Sequence of chain 1.A:
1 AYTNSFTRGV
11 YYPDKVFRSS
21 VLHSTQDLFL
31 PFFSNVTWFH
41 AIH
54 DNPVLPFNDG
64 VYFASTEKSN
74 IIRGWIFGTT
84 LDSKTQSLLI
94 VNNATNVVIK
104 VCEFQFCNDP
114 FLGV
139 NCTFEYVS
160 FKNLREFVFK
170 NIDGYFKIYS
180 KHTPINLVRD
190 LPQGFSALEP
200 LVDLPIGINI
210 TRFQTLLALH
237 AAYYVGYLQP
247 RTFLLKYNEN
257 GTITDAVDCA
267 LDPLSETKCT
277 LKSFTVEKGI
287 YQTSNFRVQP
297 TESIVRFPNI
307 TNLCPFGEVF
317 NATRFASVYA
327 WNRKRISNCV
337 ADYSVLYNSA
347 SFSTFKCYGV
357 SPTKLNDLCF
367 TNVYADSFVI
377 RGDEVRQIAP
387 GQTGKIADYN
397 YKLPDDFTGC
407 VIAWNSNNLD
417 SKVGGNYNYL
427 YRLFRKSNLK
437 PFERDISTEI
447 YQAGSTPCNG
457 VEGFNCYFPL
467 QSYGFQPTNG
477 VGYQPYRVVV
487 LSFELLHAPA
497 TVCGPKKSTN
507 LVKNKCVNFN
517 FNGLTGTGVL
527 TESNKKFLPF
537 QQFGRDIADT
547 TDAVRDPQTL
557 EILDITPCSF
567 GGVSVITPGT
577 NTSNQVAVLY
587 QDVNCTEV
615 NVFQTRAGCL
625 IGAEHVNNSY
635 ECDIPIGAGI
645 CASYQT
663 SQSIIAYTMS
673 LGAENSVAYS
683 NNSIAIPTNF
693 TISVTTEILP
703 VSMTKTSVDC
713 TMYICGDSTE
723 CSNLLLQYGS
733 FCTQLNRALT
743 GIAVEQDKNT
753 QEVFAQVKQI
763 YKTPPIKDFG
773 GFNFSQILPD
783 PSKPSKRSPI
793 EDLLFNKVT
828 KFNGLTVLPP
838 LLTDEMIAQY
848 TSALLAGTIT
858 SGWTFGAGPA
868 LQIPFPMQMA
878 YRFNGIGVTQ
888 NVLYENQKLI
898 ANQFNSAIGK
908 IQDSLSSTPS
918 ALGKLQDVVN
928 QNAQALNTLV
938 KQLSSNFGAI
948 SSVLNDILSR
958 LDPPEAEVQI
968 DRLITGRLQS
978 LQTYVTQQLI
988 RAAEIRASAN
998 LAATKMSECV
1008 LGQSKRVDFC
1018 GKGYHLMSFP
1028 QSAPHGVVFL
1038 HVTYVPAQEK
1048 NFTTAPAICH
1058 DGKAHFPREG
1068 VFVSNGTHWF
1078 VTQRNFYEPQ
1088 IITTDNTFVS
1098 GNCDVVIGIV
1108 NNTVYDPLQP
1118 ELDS

Sequence of chain 1.C:
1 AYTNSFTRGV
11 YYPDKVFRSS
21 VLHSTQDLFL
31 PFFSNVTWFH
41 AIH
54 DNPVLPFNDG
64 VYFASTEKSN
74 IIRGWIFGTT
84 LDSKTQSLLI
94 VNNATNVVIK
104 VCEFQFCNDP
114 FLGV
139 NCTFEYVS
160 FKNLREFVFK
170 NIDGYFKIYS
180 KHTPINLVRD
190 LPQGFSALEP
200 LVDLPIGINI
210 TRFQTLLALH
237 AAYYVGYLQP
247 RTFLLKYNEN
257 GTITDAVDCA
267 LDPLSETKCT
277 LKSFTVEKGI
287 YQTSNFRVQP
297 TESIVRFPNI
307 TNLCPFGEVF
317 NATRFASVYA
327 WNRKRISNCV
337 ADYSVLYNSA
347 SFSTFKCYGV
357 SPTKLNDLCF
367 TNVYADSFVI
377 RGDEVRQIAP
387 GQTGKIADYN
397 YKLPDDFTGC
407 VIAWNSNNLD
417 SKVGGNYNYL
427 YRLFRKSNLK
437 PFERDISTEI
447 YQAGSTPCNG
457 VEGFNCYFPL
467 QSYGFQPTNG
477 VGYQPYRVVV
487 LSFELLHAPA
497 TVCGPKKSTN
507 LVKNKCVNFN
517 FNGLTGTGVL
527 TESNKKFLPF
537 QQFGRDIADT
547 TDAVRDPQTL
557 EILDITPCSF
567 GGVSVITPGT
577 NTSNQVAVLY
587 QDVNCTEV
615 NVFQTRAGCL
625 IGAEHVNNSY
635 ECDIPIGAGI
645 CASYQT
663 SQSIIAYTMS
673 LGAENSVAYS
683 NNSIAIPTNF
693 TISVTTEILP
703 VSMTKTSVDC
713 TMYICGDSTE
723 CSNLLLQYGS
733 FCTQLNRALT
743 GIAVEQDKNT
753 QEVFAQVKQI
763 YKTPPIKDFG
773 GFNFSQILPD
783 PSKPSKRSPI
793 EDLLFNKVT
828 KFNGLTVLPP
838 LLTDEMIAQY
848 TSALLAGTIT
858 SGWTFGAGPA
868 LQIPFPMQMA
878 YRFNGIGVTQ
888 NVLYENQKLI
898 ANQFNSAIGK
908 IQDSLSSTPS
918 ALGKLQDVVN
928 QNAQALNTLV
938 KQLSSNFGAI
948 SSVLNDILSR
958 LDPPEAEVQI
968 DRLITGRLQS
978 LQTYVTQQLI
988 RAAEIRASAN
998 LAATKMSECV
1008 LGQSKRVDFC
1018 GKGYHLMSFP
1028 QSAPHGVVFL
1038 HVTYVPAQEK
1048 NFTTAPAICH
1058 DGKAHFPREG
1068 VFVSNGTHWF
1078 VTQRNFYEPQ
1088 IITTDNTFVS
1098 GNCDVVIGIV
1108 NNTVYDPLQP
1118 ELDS

This small molecule binds to this protein.
Small molecule (SMILES): CC(=O)N[C@@H]1[C@@H](O)[C@H](O)[C@@H](CO)O[C@H]1O

Binding-site contacts:
Ligand atom C8 contacts residue GLY1105 of chain 1.C at 3.5 Å.
Ligand atom O7 contacts residue ILE1104 of chain 1.C at 4.1 Å.
Ligand atom O7 contacts residue ASN683 of chain 1.C at 3.6 Å.
Ligand atom C5 contacts residue ASN683 of chain 1.C at 3.7 Å.
Ligand atom O5 contacts residue ASN683 of chain 1.C at 2.5 Å (h-bond).
Ligand atom C8 contacts residue ILE1104 of chain 1.C at 4.2 Å (hydrophobic).
Ligand atom C1 contacts residue ASN683 of chain 1.C at 1.4 Å.
Ligand atom C3 contacts residue ASN683 of chain 1.C at 3.7 Å.
Ligand atom C1 contacts residue ASP770 of chain 1.A at 4.5 Å.
Ligand atom N2 contacts residue ASN683 of chain 1.C at 2.8 Å (h-bond).
Ligand atom C2 contacts residue ASN683 of chain 1.C at 2.4 Å.
Ligand atom O5 contacts residue ASP770 of chain 1.A at 4.0 Å.
Ligand atom C7 contacts residue ASN683 of chain 1.C at 3.4 Å.
Ligand atom C4 contacts residue ASN683 of chain 1.C at 4.2 Å.